Sequence of chain 1.B:
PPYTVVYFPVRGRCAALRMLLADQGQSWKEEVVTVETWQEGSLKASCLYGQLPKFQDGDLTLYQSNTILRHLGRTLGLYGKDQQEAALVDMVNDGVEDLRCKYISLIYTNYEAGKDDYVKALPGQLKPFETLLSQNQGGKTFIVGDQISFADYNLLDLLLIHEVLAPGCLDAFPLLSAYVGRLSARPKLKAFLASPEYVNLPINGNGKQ

A small-molecule ligand and the protein it binds are described below.
Small molecule (SMILES): O=C(O)CCCc1ccc(N(CCCl)CCCl)cc1

Binding-site contacts:
Ligand atom C4 contacts residue TYR108 of chain 1.B at 3.7 Å (hydrophobic).
Ligand atom C8 contacts residue TYR108 of chain 1.B at 3.1 Å (hydrophobic).
Ligand atom O19 contacts residue TYR7 of chain 1.B at 3.8 Å.
Ligand atom C3 contacts residue VAL10 of chain 1.B at 3.9 Å (hydrophobic).
Ligand atom CL17 contacts residue PHE8 of chain 1.B at 4.2 Å.
Ligand atom C10 contacts residue ARG13 of chain 1.B at 3.5 Å.
Ligand atom C10 contacts residue TYR7 of chain 1.B at 3.4 Å (hydrophobic).
Ligand atom O18 contacts residue TYR7 of chain 1.B at 2.5 Å (h-bond).
Ligand atom CL17 contacts residue VAL10 of chain 1.B at 4.2 Å.
Ligand atom O19 contacts residue ARG13 of chain 1.B at 3.3 Å (salt-bridge).
Ligand atom C1 contacts residue GLY205 of chain 1.B at 4.0 Å.
Ligand atom C2 contacts residue VAL10 of chain 1.B at 3.9 Å (hydrophobic).
Ligand atom O19 contacts residue GLY12 of chain 1.B at 3.5 Å.
Ligand atom C7 contacts residue TYR108 of chain 1.B at 3.9 Å (hydrophobic).
Ligand atom C1 contacts residue PHE8 of chain 1.B at 4.3 Å (hydrophobic).
Ligand atom CL14 contacts residue GLY205 of chain 1.B at 3.5 Å.
Ligand atom C2 contacts residue PHE8 of chain 1.B at 4.0 Å (hydrophobic).
Ligand atom C10 contacts residue ILE104 of chain 1.B at 4.2 Å (hydrophobic).
Ligand atom C5 contacts residue PHE8 of chain 1.B at 4.1 Å (hydrophobic).
Ligand atom C7 contacts residue TYR7 of chain 1.B at 3.9 Å (hydrophobic).
Ligand atom O18 contacts residue GLY12 of chain 1.B at 4.3 Å.
Ligand atom C2 contacts residue GLY205 of chain 1.B at 3.4 Å.
Ligand atom C4 contacts residue PHE8 of chain 1.B at 4.0 Å (hydrophobic).
Ligand atom C3 contacts residue TYR108 of chain 1.B at 3.6 Å (hydrophobic).
Ligand atom O18 contacts residue ARG13 of chain 1.B at 3.2 Å.
Ligand atom C16 contacts residue PHE8 of chain 1.B at 4.0 Å (hydrophobic).
Ligand atom C9 contacts residue TYR108 of chain 1.B at 4.2 Å (hydrophobic).
Ligand atom C13 contacts residue GLY205 of chain 1.B at 3.7 Å.
Ligand atom CL14 contacts residue ASN206 of chain 1.B at 4.2 Å.
Ligand atom CL17 contacts residue PRO9 of chain 1.B at 3.5 Å.
Ligand atom N11 contacts residue GLY205 of chain 1.B at 4.0 Å.
Ligand atom C10 contacts residue GLY12 of chain 1.B at 4.3 Å.
Ligand atom C15 contacts residue GLY205 of chain 1.B at 3.6 Å.
Ligand atom CL14 contacts residue TYR108 of chain 1.B at 4.0 Å.
Ligand atom O19 contacts residue ILE104 of chain 1.B at 3.9 Å.
Ligand atom C6 contacts residue PHE8 of chain 1.B at 4.4 Å (hydrophobic).
Ligand atom C2 contacts residue TYR108 of chain 1.B at 4.2 Å (hydrophobic).
Ligand atom C9 contacts residue ILE104 of chain 1.B at 4.1 Å (hydrophobic).
Ligand atom C3 contacts residue GLY205 of chain 1.B at 4.1 Å.
Ligand atom C3 contacts residue PHE8 of chain 1.B at 3.8 Å (hydrophobic).